A protein and the small-molecule ligand that binds it are described below.
Small molecule (SMILES): CO[C@H]1O[C@H](CO[C@@H]2O[C@H](CO)[C@@H](O)[C@H](O)[C@H]2NC(C)=O)[C@@H](O)[C@H](O)[C@@H]1O

Sequence of chain 1.C:
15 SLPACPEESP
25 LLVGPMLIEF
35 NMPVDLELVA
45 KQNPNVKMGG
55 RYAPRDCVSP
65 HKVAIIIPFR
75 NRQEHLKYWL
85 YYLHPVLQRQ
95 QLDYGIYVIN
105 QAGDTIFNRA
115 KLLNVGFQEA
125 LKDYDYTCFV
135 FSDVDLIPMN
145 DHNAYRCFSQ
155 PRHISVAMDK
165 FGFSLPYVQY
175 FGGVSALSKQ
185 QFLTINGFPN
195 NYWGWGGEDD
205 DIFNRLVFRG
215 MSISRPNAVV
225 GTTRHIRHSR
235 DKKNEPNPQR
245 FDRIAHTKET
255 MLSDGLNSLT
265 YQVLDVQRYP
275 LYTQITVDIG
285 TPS

Binding-site contacts:
Ligand atom C7 contacts residue GLY201 of chain 1.C at 3.6 Å.
Ligand atom C3 contacts residue ASP203 of chain 1.C at 3.4 Å.
Ligand atom O5 contacts residue TYR171 of chain 1.C at 3.3 Å.
Ligand atom O3 contacts residue GLY201 of chain 1.C at 3.0 Å (h-bond).
Ligand atom O4 contacts residue GOL1 of chain 1.DA at 3.6 Å (h-bond).
Ligand atom C7 contacts residue ILE248 of chain 1.C at 3.9 Å (hydrophobic).
Ligand atom O4 contacts residue ASP203 of chain 1.C at 2.8 Å (salt-bridge).
Ligand atom O6 contacts residue TRP199 of chain 1.C at 3.5 Å.
Ligand atom C1 contacts residue TYR171 of chain 1.C at 3.6 Å (hydrophobic).
Ligand atom C2 contacts residue ASP204 of chain 1.C at 3.8 Å.
Ligand atom O7 contacts residue ARG244 of chain 1.C at 2.9 Å (salt-bridge).
Ligand atom O7 contacts residue GLY200 of chain 1.C at 4.0 Å.
Ligand atom C8 contacts residue ASP204 of chain 1.C at 3.0 Å.
Ligand atom C7 contacts residue ARG244 of chain 1.C at 4.0 Å.
Ligand atom C5 contacts residue TYR171 of chain 1.C at 4.0 Å (hydrophobic).
Ligand atom O3 contacts residue ASP203 of chain 1.C at 2.7 Å (salt-bridge).
Ligand atom O7 contacts residue GLY201 of chain 1.C at 3.8 Å.
Ligand atom O7 contacts residue TRP199 of chain 1.C at 3.8 Å.
Ligand atom O3 contacts residue GLY200 of chain 1.C at 3.7 Å.
Ligand atom O6 contacts residue PHE165 of chain 1.C at 3.6 Å.
Ligand atom N2 contacts residue TYR171 of chain 1.C at 4.0 Å.
Ligand atom O4 contacts residue TYR174 of chain 1.C at 3.5 Å.
Ligand atom C3 contacts residue ASP204 of chain 1.C at 3.9 Å.
Ligand atom C6 contacts residue TYR174 of chain 1.C at 4.1 Å (hydrophobic).
Ligand atom N2 contacts residue GLY201 of chain 1.C at 3.8 Å.
Ligand atom C3 contacts residue TYR171 of chain 1.C at 3.8 Å (hydrophobic).
Ligand atom N2 contacts residue ASP204 of chain 1.C at 2.7 Å (salt-bridge).
Ligand atom C2 contacts residue TYR171 of chain 1.C at 4.0 Å (hydrophobic).
Ligand atom C8 contacts residue PHE245 of chain 1.C at 4.0 Å (hydrophobic).
Ligand atom C1 contacts residue TYR171 of chain 1.C at 3.8 Å (hydrophobic).
Ligand atom O1 contacts residue ASP204 of chain 1.C at 4.1 Å.
Ligand atom O2 contacts residue TYR171 of chain 1.C at 4.0 Å.
Ligand atom C4 contacts residue TRP199 of chain 1.C at 3.8 Å (hydrophobic).
Ligand atom C6 contacts residue PHE165 of chain 1.C at 3.4 Å (hydrophobic).
Ligand atom C7 contacts residue ASP204 of chain 1.C at 3.3 Å.
Ligand atom C5 contacts residue TYR174 of chain 1.C at 4.0 Å (hydrophobic).
Ligand atom O3 contacts residue GOL1 of chain 1.DA at 3.8 Å.
Ligand atom C2 contacts residue TRP199 of chain 1.C at 3.9 Å (hydrophobic).
Ligand atom C8 contacts residue GLY201 of chain 1.C at 3.6 Å.
Ligand atom C4 contacts residue ASP203 of chain 1.C at 3.6 Å.